Binding-site contacts:
Ligand atom O11 contacts residue ARG142 of chain 4.A at 3.7 Å.
Ligand atom C2 contacts residue HIS161 of chain 4.B at 4.0 Å.
Ligand atom O7 contacts residue TYR109 of chain 4.B at 3.0 Å (h-bond).
Ligand atom O10 contacts residue ILE192 of chain 4.B at 3.5 Å.
Ligand atom C3 contacts residue GLY18 of chain 4.A at 3.7 Å.
Ligand atom C1 contacts residue FE1 of chain 4.C at 2.8 Å.
Ligand atom N9 contacts residue TYR25 of chain 4.B at 3.5 Å (h-bond).
Ligand atom O7 contacts residue ARG158 of chain 4.B at 3.8 Å.
Ligand atom C2 contacts residue ARG158 of chain 4.B at 3.2 Å.
Ligand atom O11 contacts residue TYR25 of chain 4.B at 3.8 Å.
Ligand atom C6 contacts residue ARG158 of chain 4.B at 3.9 Å.
Ligand atom C2 contacts residue FE1 of chain 4.C at 2.8 Å.
Ligand atom C6 contacts residue TYR148 of chain 4.B at 3.8 Å (hydrophobic).
Ligand atom C5 contacts residue TRP150 of chain 4.B at 4.0 Å (hydrophobic).
Ligand atom C1 contacts residue ARG158 of chain 4.B at 3.7 Å.
Ligand atom O8 contacts residue HIS163 of chain 4.B at 2.7 Å.
Ligand atom C1 contacts residue HIS161 of chain 4.B at 4.0 Å.
Ligand atom N9 contacts residue PRO19 of chain 4.A at 3.5 Å.
Ligand atom C4 contacts residue ILE192 of chain 4.B at 3.9 Å (hydrophobic).
Ligand atom C3 contacts residue ARG158 of chain 4.B at 3.8 Å.
Ligand atom O10 contacts residue TYR25 of chain 4.B at 2.4 Å (h-bond).
Ligand atom O7 contacts residue HIS161 of chain 4.B at 3.1 Å (h-bond).
Ligand atom C2 contacts residue HIS163 of chain 4.B at 3.9 Å.
Ligand atom O7 contacts residue TYR148 of chain 4.B at 3.9 Å.
Ligand atom O10 contacts residue PRO19 of chain 4.A at 4.0 Å.
Ligand atom O10 contacts residue THR16 of chain 4.A at 3.6 Å.
Ligand atom N9 contacts residue TRP150 of chain 4.B at 4.0 Å.
Ligand atom O10 contacts residue ARG142 of chain 4.A at 3.9 Å.
Ligand atom O11 contacts residue TRP150 of chain 4.B at 3.4 Å.
Ligand atom O8 contacts residue FE1 of chain 4.C at 2.2 Å.
Ligand atom C4 contacts residue PRO19 of chain 4.A at 3.3 Å (hydrophobic).
Ligand atom O8 contacts residue GLN178 of chain 4.B at 3.8 Å.
Ligand atom C3 contacts residue ILE192 of chain 4.B at 3.8 Å (hydrophobic).
Ligand atom C5 contacts residue PRO19 of chain 4.A at 3.5 Å (hydrophobic).
Ligand atom O8 contacts residue HIS161 of chain 4.B at 3.1 Å (h-bond).
Ligand atom N9 contacts residue ILE192 of chain 4.B at 3.8 Å.
Ligand atom O8 contacts residue ARG158 of chain 4.B at 2.9 Å (salt-bridge).
Ligand atom O7 contacts residue FE1 of chain 4.C at 2.1 Å.
Ligand atom O11 contacts residue PRO19 of chain 4.A at 3.9 Å.
Ligand atom C3 contacts residue PRO19 of chain 4.A at 3.6 Å (hydrophobic).

Sequence of chain 4.A:
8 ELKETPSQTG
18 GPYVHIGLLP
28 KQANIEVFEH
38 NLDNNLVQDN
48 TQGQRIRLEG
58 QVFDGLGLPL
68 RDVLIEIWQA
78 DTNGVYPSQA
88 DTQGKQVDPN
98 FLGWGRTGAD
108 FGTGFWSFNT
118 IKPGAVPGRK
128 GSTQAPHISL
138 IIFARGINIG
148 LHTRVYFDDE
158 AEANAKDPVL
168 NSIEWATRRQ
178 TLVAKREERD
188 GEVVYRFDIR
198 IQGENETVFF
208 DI

Sequence of chain 4.B:
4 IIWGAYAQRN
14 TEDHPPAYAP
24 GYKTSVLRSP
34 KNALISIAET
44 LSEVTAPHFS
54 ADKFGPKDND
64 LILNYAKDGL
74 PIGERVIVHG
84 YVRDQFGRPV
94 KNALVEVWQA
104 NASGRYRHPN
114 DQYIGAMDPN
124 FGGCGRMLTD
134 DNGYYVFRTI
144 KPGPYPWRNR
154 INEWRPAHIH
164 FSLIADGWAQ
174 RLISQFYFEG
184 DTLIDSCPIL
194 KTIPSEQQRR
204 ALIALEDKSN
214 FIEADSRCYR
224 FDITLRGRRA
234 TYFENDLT

A protein and the small-molecule ligand that binds it are described below.
Small molecule (SMILES): O=[N+]([O-])c1ccc(O)c(O)c1